Binding-site contacts:
Ligand atom CD1 contacts residue TYR94 of chain 6.Y at 3.5 Å (hydrophobic).
Ligand atom N contacts residue TYR273 of chain 6.Y at 3.9 Å.
Ligand atom CG contacts residue LYS234 of chain 6.Y at 3.3 Å.
Ligand atom CD contacts residue TYR273 of chain 6.Y at 3.3 Å (hydrophobic).
Ligand atom CG2 contacts residue ASN281 of chain 6.Y at 3.6 Å.
Ligand atom CG2 contacts residue HIS277 of chain 6.Y at 3.3 Å.
Ligand atom CD1 contacts residue TYR91 of chain 6.Y at 3.9 Å (hydrophobic).
Ligand atom CG contacts residue HIS277 of chain 6.Y at 3.8 Å.
Ligand atom CG1 contacts residue TYR94 of chain 6.Y at 3.8 Å (hydrophobic).
Ligand atom O contacts residue THR235 of chain 6.Y at 3.1 Å (h-bond).
Ligand atom CG2 contacts residue LEU286 of chain 6.Y at 3.7 Å (hydrophobic).
Ligand atom CG2 contacts residue PHE278 of chain 6.Y at 3.7 Å (hydrophobic).
Ligand atom CG contacts residue ASP233 of chain 6.Y at 3.0 Å.
Ligand atom CA contacts residue ASN227 of chain 6.Y at 3.7 Å.
Ligand atom C contacts residue ASN281 of chain 6.Y at 3.8 Å.
Ligand atom CG1 contacts residue VAL280 of chain 6.Y at 4.0 Å (hydrophobic).
Ligand atom CB contacts residue ASP233 of chain 6.Y at 3.0 Å.
Ligand atom CG2 contacts residue GLU236 of chain 6.Y at 3.3 Å.
Ligand atom CD contacts residue HIS277 of chain 6.Y at 3.9 Å.
Ligand atom C contacts residue TYR94 of chain 6.Y at 4.0 Å (hydrophobic).
Ligand atom C contacts residue ASN227 of chain 6.Y at 3.5 Å.
Ligand atom O contacts residue ASN281 of chain 6.Y at 2.6 Å (h-bond).
Ligand atom N contacts residue ASN227 of chain 6.Y at 3.0 Å (h-bond).
Ligand atom O contacts residue LYS234 of chain 6.Y at 3.6 Å.
Ligand atom N contacts residue THR235 of chain 6.Y at 3.5 Å (h-bond).
Ligand atom N contacts residue THR235 of chain 6.Y at 3.9 Å.
Ligand atom O contacts residue THR235 of chain 6.Y at 3.0 Å (h-bond).
Ligand atom CB contacts residue LEU286 of chain 6.Y at 3.9 Å (hydrophobic).
Ligand atom O contacts residue ASN227 of chain 6.Y at 3.6 Å.
Ligand atom O contacts residue LEU286 of chain 6.Y at 3.2 Å.
Ligand atom C contacts residue THR235 of chain 6.Y at 3.6 Å.
Ligand atom C contacts residue THR235 of chain 6.Y at 3.6 Å.
Ligand atom O contacts residue TYR94 of chain 6.Y at 2.9 Å.
Ligand atom O contacts residue HIS277 of chain 6.Y at 3.4 Å.
Ligand atom CB contacts residue HIS277 of chain 6.Y at 3.7 Å.
Ligand atom CB contacts residue TYR238 of chain 6.Y at 3.6 Å (hydrophobic).
Ligand atom C contacts residue LEU286 of chain 6.Y at 3.8 Å (hydrophobic).
Ligand atom CA contacts residue THR235 of chain 6.Y at 3.6 Å.
Ligand atom C contacts residue THR235 of chain 6.Y at 3.6 Å.
Ligand atom CG contacts residue TYR273 of chain 6.Y at 3.6 Å (hydrophobic).

Sequence of chain 6.Y:
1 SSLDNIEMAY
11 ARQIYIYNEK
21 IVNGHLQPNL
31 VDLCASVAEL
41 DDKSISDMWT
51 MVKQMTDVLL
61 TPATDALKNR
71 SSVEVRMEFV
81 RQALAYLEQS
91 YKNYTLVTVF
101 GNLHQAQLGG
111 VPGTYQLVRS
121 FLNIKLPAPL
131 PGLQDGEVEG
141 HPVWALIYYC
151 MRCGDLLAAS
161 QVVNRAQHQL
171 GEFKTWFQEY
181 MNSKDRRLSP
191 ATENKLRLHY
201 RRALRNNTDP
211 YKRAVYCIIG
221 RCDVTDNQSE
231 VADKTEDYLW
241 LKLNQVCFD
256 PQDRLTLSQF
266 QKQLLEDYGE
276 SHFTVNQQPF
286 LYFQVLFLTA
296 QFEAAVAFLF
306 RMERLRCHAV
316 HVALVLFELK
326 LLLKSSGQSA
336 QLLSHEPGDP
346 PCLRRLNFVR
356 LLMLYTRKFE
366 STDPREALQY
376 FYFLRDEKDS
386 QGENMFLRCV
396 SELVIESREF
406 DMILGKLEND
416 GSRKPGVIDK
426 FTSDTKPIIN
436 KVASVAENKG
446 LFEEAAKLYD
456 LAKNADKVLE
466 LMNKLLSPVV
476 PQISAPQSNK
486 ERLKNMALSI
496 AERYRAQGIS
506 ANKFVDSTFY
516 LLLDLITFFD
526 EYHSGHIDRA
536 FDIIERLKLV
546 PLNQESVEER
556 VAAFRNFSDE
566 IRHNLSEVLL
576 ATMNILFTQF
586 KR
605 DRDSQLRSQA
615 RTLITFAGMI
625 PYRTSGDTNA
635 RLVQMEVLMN

This protein binds this small molecule.
Small molecule (SMILES): CC[C@H](C)[C@H](NC(=O)[C@H](CO)NC(=O)[C@H](CCCN=C(N)N)NC(=O)[C@@H](NC(=O)[C@@H]1CCCN1C(=O)[C@@H]1CCCN1C(=O)[C@H](C)N)C(C)C)C(=O)N[C@H](C=O)Cc1ccc(O)cc1